Binding-site contacts:
Ligand atom N6 contacts residue PRO628 of chain 47.A at 3.4 Å (h-bond).
Ligand atom P contacts residue HIS625 of chain 12.A at 3.9 Å.
Ligand atom C2' contacts residue HIS627 of chain 47.A at 3.2 Å.
Ligand atom C4 contacts residue PRO628 of chain 47.A at 3.0 Å (hydrophobic).
Ligand atom O2P contacts residue ASP623 of chain 12.A at 3.2 Å (salt-bridge).
Ligand atom C2 contacts residue GLY636 of chain 47.A at 3.2 Å.
Ligand atom C2' contacts residue PRO628 of chain 47.A at 3.6 Å (hydrophobic).
Ligand atom N6 contacts residue GLY636 of chain 47.A at 3.2 Å (h-bond).
Ligand atom C2 contacts residue PRO628 of chain 47.A at 3.5 Å (hydrophobic).
Ligand atom N7 contacts residue PRO628 of chain 47.A at 3.3 Å (h-bond).
Ligand atom C6 contacts residue GLY636 of chain 47.A at 3.6 Å.
Ligand atom N6 contacts residue GLY634 of chain 47.A at 3.8 Å.
Ligand atom C8 contacts residue PRO628 of chain 47.A at 3.8 Å (hydrophobic).
Ligand atom C3' contacts residue HIS627 of chain 47.A at 4.3 Å.
Ligand atom C5 contacts residue SER629 of chain 47.A at 3.5 Å.
Ligand atom C4 contacts residue PRO412 of chain 47.A at 4.1 Å (hydrophobic).
Ligand atom C8 contacts residue PRO412 of chain 47.A at 4.3 Å (hydrophobic).
Ligand atom C6 contacts residue PRO412 of chain 47.A at 4.3 Å (hydrophobic).
Ligand atom C1' contacts residue PRO628 of chain 47.A at 3.9 Å (hydrophobic).
Ligand atom C6 contacts residue SER629 of chain 47.A at 3.5 Å.
Ligand atom C8 contacts residue SER629 of chain 47.A at 4.2 Å.
Ligand atom C1' contacts residue HIS627 of chain 47.A at 4.3 Å.
Ligand atom N1 contacts residue VAL411 of chain 47.A at 4.3 Å.
Ligand atom C6 contacts residue PRO628 of chain 47.A at 2.8 Å (hydrophobic).
Ligand atom N3 contacts residue PRO628 of chain 47.A at 3.5 Å (h-bond).
Ligand atom C5 contacts residue PRO628 of chain 47.A at 2.7 Å (hydrophobic).
Ligand atom O3' contacts residue PRO628 of chain 47.A at 4.1 Å.
Ligand atom N9 contacts residue PRO628 of chain 47.A at 3.7 Å.
Ligand atom C8 contacts residue HIS627 of chain 47.A at 3.5 Å.
Ligand atom O1P contacts residue HIS625 of chain 12.A at 2.8 Å (h-bond).
Ligand atom N7 contacts residue SER629 of chain 47.A at 3.1 Å (h-bond).
Ligand atom N1 contacts residue PRO628 of chain 47.A at 3.2 Å (h-bond).
Ligand atom N9 contacts residue PRO412 of chain 47.A at 4.2 Å.
Ligand atom N7 contacts residue PRO412 of chain 47.A at 4.3 Å.
Ligand atom N1 contacts residue GLY636 of chain 47.A at 2.9 Å (h-bond).
Ligand atom N7 contacts residue ASN606 of chain 47.A at 4.2 Å.
Ligand atom C5 contacts residue PRO412 of chain 47.A at 4.2 Å (hydrophobic).
Ligand atom N7 contacts residue HIS627 of chain 47.A at 4.1 Å.
Ligand atom N6 contacts residue PHE635 of chain 47.A at 3.7 Å.
Ligand atom N6 contacts residue SER629 of chain 47.A at 3.0 Å (h-bond).

This protein binds this small molecule.
Small molecule (SMILES): Nc1ncnc2c1ncn2[C@H]1C[C@H](O)[C@@H](COP(=O)(O)O)O1

Sequence of chain 47.A:
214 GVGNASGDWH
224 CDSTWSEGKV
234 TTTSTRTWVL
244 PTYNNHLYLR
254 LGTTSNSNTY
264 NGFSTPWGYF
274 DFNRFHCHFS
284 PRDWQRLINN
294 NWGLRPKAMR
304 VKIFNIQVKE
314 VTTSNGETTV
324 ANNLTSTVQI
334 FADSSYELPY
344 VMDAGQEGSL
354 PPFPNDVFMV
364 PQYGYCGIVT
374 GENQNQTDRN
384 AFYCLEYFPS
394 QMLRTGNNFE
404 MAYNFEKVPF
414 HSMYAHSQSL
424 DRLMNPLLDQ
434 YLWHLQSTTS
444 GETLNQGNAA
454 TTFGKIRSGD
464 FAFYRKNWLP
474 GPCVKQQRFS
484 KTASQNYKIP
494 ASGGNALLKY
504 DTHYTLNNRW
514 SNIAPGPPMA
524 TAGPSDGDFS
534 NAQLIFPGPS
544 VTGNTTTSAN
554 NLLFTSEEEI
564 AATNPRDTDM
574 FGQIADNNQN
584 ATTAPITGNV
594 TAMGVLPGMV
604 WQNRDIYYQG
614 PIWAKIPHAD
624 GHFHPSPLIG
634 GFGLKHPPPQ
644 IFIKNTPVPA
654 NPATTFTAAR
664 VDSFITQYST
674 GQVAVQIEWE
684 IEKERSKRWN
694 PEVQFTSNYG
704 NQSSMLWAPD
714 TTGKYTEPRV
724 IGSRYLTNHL

Sequence of chain 12.A:
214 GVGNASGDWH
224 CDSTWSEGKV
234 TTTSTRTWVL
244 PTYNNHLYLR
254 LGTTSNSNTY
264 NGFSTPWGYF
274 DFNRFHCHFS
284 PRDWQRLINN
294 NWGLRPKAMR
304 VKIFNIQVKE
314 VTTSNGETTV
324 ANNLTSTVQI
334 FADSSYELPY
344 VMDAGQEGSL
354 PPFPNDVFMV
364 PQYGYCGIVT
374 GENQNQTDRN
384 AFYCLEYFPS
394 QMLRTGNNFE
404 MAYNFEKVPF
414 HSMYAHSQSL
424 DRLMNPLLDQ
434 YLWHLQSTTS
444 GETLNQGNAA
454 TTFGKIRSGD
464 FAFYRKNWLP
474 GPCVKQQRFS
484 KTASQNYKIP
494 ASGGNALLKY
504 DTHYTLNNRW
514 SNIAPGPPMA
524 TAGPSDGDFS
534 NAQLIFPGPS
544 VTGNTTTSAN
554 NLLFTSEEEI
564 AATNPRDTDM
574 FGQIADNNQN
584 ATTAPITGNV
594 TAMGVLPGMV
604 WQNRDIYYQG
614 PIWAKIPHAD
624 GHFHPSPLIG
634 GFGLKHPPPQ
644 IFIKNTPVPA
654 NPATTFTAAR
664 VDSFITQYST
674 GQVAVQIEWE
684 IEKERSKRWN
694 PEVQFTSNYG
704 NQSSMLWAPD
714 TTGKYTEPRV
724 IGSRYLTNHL